Sequence of chain 1.B:
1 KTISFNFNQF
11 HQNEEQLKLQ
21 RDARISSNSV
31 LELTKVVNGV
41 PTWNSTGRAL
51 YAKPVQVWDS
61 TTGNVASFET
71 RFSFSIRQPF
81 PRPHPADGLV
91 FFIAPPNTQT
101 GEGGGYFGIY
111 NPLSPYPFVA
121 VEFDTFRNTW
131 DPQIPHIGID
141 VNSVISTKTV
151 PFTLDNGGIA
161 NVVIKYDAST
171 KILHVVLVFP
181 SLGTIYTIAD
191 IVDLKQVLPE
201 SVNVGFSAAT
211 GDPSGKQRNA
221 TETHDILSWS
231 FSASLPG

This protein binds this small molecule.
Small molecule (SMILES): CC(=O)N[C@H]1[C@H](O[C@H]2[C@H](O[C@@H]3O[C@@H](C)[C@@H](O)[C@@H](O)[C@@H]3O)[C@@H](NC(C)=O)CO[C@@H]2CO)O[C@H](CO)[C@@H](O)[C@@H]1O

Binding-site contacts:
Ligand atom O7 contacts residue TRP43 of chain 1.B at 4.2 Å.
Ligand atom C7 contacts residue TRP43 of chain 1.B at 4.5 Å (hydrophobic).
Ligand atom C1 contacts residue ASN44 of chain 1.B at 1.4 Å.
Ligand atom C2 contacts residue ASN44 of chain 1.B at 2.4 Å.
Ligand atom C4 contacts residue ASN44 of chain 1.B at 4.3 Å.
Ligand atom C8 contacts residue PRO213 of chain 1.B at 3.9 Å (hydrophobic).
Ligand atom N2 contacts residue PRO213 of chain 1.B at 3.9 Å.
Ligand atom C7 contacts residue PRO213 of chain 1.B at 4.2 Å (hydrophobic).
Ligand atom O7 contacts residue ASN44 of chain 1.B at 3.7 Å.
Ligand atom C8 contacts residue TRP43 of chain 1.B at 4.0 Å (hydrophobic).
Ligand atom C3 contacts residue ASN44 of chain 1.B at 3.8 Å.
Ligand atom N2 contacts residue ASN44 of chain 1.B at 2.9 Å (h-bond).
Ligand atom C7 contacts residue ASN44 of chain 1.B at 3.6 Å.
Ligand atom O5 contacts residue ASN44 of chain 1.B at 2.4 Å (h-bond).
Ligand atom C5 contacts residue ASN44 of chain 1.B at 3.6 Å.